Sequence of chain 1.B:
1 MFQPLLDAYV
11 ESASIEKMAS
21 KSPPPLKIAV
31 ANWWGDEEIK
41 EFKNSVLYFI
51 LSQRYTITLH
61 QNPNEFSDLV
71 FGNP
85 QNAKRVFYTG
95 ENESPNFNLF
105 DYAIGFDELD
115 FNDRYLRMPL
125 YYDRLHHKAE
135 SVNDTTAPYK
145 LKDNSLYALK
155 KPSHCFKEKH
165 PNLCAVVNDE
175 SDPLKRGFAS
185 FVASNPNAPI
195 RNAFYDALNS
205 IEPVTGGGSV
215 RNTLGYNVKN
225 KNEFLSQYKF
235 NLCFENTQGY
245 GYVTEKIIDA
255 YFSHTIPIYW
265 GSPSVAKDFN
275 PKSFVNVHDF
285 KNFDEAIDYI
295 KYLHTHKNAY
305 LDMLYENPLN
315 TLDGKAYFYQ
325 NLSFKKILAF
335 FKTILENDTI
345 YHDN

This protein binds this small molecule.
Small molecule (SMILES): C[C@@H]1O[C@@H](O)[C@@H](O)[C@H](O)[C@@H]1O

Binding-site contacts:
Ligand atom O2 contacts residue GDP1 of chain 1.H at 2.9 Å (h-bond).
Ligand atom C3 contacts residue GLY94 of chain 1.B at 3.7 Å.
Ligand atom O4 contacts residue THR248 of chain 1.B at 3.5 Å.
Ligand atom C1 contacts residue LYS250 of chain 1.B at 3.7 Å.
Ligand atom C2 contacts residue LYS250 of chain 1.B at 3.8 Å.
Ligand atom C4 contacts residue GDP1 of chain 1.H at 4.2 Å.
Ligand atom C4 contacts residue LEU124 of chain 1.B at 3.9 Å (hydrophobic).
Ligand atom O3 contacts residue GLU95 of chain 1.B at 3.9 Å.
Ligand atom C4 contacts residue LYS250 of chain 1.B at 4.4 Å.
Ligand atom O3 contacts residue THR248 of chain 1.B at 3.8 Å.
Ligand atom O3 contacts residue GLY94 of chain 1.B at 2.7 Å (h-bond).
Ligand atom O5 contacts residue LYS250 of chain 1.B at 3.5 Å (salt-bridge).
Ligand atom C1 contacts residue ASN240 of chain 1.B at 4.0 Å.
Ligand atom O5 contacts residue GDP1 of chain 1.H at 2.3 Å (h-bond).
Ligand atom C5 contacts residue LYS250 of chain 1.B at 4.4 Å.
Ligand atom O2 contacts residue ASN240 of chain 1.B at 2.6 Å (h-bond).
Ligand atom C5 contacts residue GLU249 of chain 1.B at 4.2 Å.
Ligand atom C2 contacts residue TYR246 of chain 1.B at 3.2 Å (hydrophobic).
Ligand atom O5 contacts residue GLU249 of chain 1.B at 4.1 Å.
Ligand atom O4 contacts residue GDP1 of chain 1.H at 4.2 Å.
Ligand atom O4 contacts residue GLU249 of chain 1.B at 2.7 Å (salt-bridge).
Ligand atom O4 contacts residue TYR246 of chain 1.B at 4.4 Å.
Ligand atom C4 contacts residue GLU249 of chain 1.B at 3.8 Å.
Ligand atom O2 contacts residue GLU95 of chain 1.B at 4.1 Å.
Ligand atom O4 contacts residue LYS250 of chain 1.B at 3.4 Å (salt-bridge).
Ligand atom O3 contacts residue TYR246 of chain 1.B at 2.5 Å (h-bond).
Ligand atom C6 contacts residue GLU249 of chain 1.B at 3.6 Å.
Ligand atom C5 contacts residue GDP1 of chain 1.H at 3.6 Å.
Ligand atom C2 contacts residue ASN240 of chain 1.B at 3.4 Å.
Ligand atom O2 contacts residue TYR246 of chain 1.B at 3.0 Å (h-bond).
Ligand atom C4 contacts residue GLY94 of chain 1.B at 4.1 Å.
Ligand atom C2 contacts residue GDP1 of chain 1.H at 2.4 Å.
Ligand atom O4 contacts residue LEU124 of chain 1.B at 3.5 Å.
Ligand atom C3 contacts residue TYR246 of chain 1.B at 3.4 Å (hydrophobic).
Ligand atom C3 contacts residue GDP1 of chain 1.H at 3.8 Å.
Ligand atom C1 contacts residue GDP1 of chain 1.H at 1.4 Å.
Ligand atom C6 contacts residue GDP1 of chain 1.H at 3.9 Å.